Binding-site contacts:
Ligand atom C6 contacts residue LYS56 of chain 1.A at 4.2 Å.
Ligand atom O7 contacts residue GLU59 of chain 1.A at 3.4 Å (salt-bridge).
Ligand atom C2 contacts residue SER63 of chain 1.A at 2.3 Å.
Ligand atom C4 contacts residue SER63 of chain 1.A at 4.1 Å.
Ligand atom O7 contacts residue SER63 of chain 1.A at 3.9 Å.
Ligand atom C2 contacts residue GLU59 of chain 1.A at 4.2 Å.
Ligand atom C1 contacts residue TYR50 of chain 1.A at 4.4 Å (hydrophobic).
Ligand atom C1 contacts residue GLU59 of chain 1.A at 4.1 Å.
Ligand atom C5 contacts residue SER63 of chain 1.A at 3.6 Å.
Ligand atom C8 contacts residue ASN60 of chain 1.A at 4.0 Å.
Ligand atom O6 contacts residue TYR50 of chain 1.A at 3.9 Å.
Ligand atom C5 contacts residue GLU59 of chain 1.A at 4.1 Å.
Ligand atom C8 contacts residue THR62 of chain 1.A at 4.0 Å.
Ligand atom O5 contacts residue TYR50 of chain 1.A at 3.8 Å.
Ligand atom N2 contacts residue SER63 of chain 1.A at 2.7 Å (h-bond).
Ligand atom O7 contacts residue ASN60 of chain 1.A at 2.8 Å (h-bond).
Ligand atom O6 contacts residue TRP57 of chain 1.A at 4.2 Å.
Ligand atom C8 contacts residue SER63 of chain 1.A at 4.3 Å.
Ligand atom C7 contacts residue ASN60 of chain 1.A at 3.4 Å.
Ligand atom C6 contacts residue TRP57 of chain 1.A at 3.6 Å (hydrophobic).
Ligand atom C7 contacts residue SER63 of chain 1.A at 3.4 Å.
Ligand atom O5 contacts residue PRO58 of chain 1.A at 4.1 Å.
Ligand atom C1 contacts residue SER63 of chain 1.A at 1.4 Å.
Ligand atom C4 contacts residue GLU59 of chain 1.A at 4.2 Å.
Ligand atom C6 contacts residue PRO58 of chain 1.A at 4.4 Å (hydrophobic).
Ligand atom O5 contacts residue SER63 of chain 1.A at 2.2 Å (h-bond).
Ligand atom C3 contacts residue SER63 of chain 1.A at 3.6 Å.
Ligand atom O6 contacts residue LYS56 of chain 1.A at 3.3 Å.
Ligand atom N2 contacts residue ASN60 of chain 1.A at 4.3 Å.
Ligand atom C2 contacts residue ASN60 of chain 1.A at 4.4 Å.
Ligand atom C6 contacts residue TYR50 of chain 1.A at 3.6 Å (hydrophobic).
Ligand atom C5 contacts residue TYR50 of chain 1.A at 3.5 Å (hydrophobic).
Ligand atom C6 contacts residue GLU59 of chain 1.A at 3.8 Å.
Ligand atom O5 contacts residue GLU59 of chain 1.A at 3.1 Å (salt-bridge).

Sequence of chain 1.A:
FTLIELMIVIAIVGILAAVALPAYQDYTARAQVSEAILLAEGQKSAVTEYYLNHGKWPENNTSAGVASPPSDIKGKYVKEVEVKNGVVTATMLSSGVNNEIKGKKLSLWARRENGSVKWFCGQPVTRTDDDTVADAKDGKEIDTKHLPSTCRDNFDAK

A protein and the small-molecule ligand that binds it are described below.
Small molecule (SMILES): CC(=O)N[C@H]1CO[C@H](CO)[C@@H](O)[C@@H]1O[C@H]1O[C@H](CO)[C@H](O)[C@H](O)[C@H]1O